Binding-site contacts:
Ligand atom C3 contacts residue ASN88 of chain 1.I at 4.1 Å.
Ligand atom C2 contacts residue ARG222 of chain 1.I at 3.4 Å.
Ligand atom N2 contacts residue GLU67 of chain 1.I at 3.7 Å.
Ligand atom C3 contacts residue ARG222 of chain 1.I at 3.2 Å.
Ligand atom C7 contacts residue ARG222 of chain 1.I at 3.7 Å.
Ligand atom C7 contacts residue PRO138 of chain 1.I at 4.2 Å (hydrophobic).
Ligand atom C4 contacts residue ASN88 of chain 1.I at 4.5 Å.
Ligand atom N2 contacts residue ASN88 of chain 1.I at 3.3 Å (h-bond).
Ligand atom C7 contacts residue ASN88 of chain 1.I at 3.5 Å.
Ligand atom N2 contacts residue PRO138 of chain 1.I at 4.4 Å.
Ligand atom O3 contacts residue ARG222 of chain 1.I at 2.3 Å (salt-bridge).
Ligand atom O7 contacts residue ASN65 of chain 1.I at 3.2 Å (h-bond).
Ligand atom C2 contacts residue ASN88 of chain 1.I at 2.8 Å.
Ligand atom O7 contacts residue GLU67 of chain 1.I at 3.2 Å.
Ligand atom C8 contacts residue ASN65 of chain 1.I at 3.9 Å.
Ligand atom C8 contacts residue PRO138 of chain 1.I at 3.0 Å (hydrophobic).
Ligand atom O6 contacts residue ASN88 of chain 1.I at 4.1 Å.
Ligand atom C7 contacts residue GLU67 of chain 1.I at 3.3 Å.
Ligand atom C7 contacts residue ASN65 of chain 1.I at 3.9 Å.
Ligand atom O7 contacts residue ASN88 of chain 1.I at 3.0 Å (h-bond).
Ligand atom O5 contacts residue ASN88 of chain 1.I at 2.4 Å (h-bond).
Ligand atom C1 contacts residue ASN88 of chain 1.I at 1.4 Å.
Ligand atom C1 contacts residue GLU67 of chain 1.I at 4.1 Å.
Ligand atom C8 contacts residue GLU67 of chain 1.I at 3.8 Å.
Ligand atom O6 contacts residue ASP87 of chain 1.I at 4.0 Å.
Ligand atom O7 contacts residue CYS91 of chain 1.I at 4.5 Å.
Ligand atom O7 contacts residue ARG222 of chain 1.I at 3.4 Å (salt-bridge).
Ligand atom C8 contacts residue ARG222 of chain 1.I at 4.0 Å.
Ligand atom N2 contacts residue ARG222 of chain 1.I at 3.9 Å.
Ligand atom C5 contacts residue ASN88 of chain 1.I at 3.7 Å.
Ligand atom C4 contacts residue ARG222 of chain 1.I at 3.9 Å.
Ligand atom C8 contacts residue CYS137 of chain 1.I at 3.9 Å (hydrophobic).

A protein and the small-molecule ligand that binds it are described below.
Small molecule (SMILES): CC(=O)N[C@H]1[C@H](O[C@H]2[C@H](O)[C@@H](NC(C)=O)CO[C@@H]2CO)O[C@H](CO)[C@@H](O)[C@@H]1O

Sequence of chain 1.I:
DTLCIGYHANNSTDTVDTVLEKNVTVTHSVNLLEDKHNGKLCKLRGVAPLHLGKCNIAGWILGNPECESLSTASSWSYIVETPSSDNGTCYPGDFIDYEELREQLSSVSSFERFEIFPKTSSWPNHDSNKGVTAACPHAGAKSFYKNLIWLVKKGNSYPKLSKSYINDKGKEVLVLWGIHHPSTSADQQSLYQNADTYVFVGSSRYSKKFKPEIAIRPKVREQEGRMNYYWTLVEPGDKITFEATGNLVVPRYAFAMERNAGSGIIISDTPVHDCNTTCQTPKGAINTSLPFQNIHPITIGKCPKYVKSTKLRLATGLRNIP